Binding-site contacts:
Ligand atom C7 contacts residue TYR23 of chain 20.E at 4.0 Å (hydrophobic).
Ligand atom C4 contacts residue ASN78 of chain 20.E at 4.2 Å.
Ligand atom O5 contacts residue SER80 of chain 20.E at 4.1 Å.
Ligand atom C5 contacts residue SER80 of chain 20.E at 4.0 Å.
Ligand atom C7 contacts residue ASN78 of chain 20.E at 3.9 Å.
Ligand atom O5 contacts residue ALA69 of chain 20.E at 3.5 Å.
Ligand atom C6 contacts residue ASN78 of chain 20.E at 4.5 Å.
Ligand atom C5 contacts residue ASN78 of chain 20.E at 3.5 Å.
Ligand atom C8 contacts residue TYR23 of chain 20.E at 3.3 Å (hydrophobic).
Ligand atom C1 contacts residue SER80 of chain 20.E at 3.8 Å.
Ligand atom N2 contacts residue ASN78 of chain 20.E at 3.2 Å (h-bond).
Ligand atom C6 contacts residue VAL68 of chain 20.E at 3.1 Å (hydrophobic).
Ligand atom C3 contacts residue ASN78 of chain 20.E at 4.0 Å.
Ligand atom C6 contacts residue ALA69 of chain 20.E at 4.1 Å (hydrophobic).
Ligand atom O7 contacts residue TYR23 of chain 20.E at 4.2 Å.
Ligand atom C2 contacts residue ASN78 of chain 20.E at 2.7 Å.
Ligand atom C5 contacts residue ALA69 of chain 20.E at 4.4 Å (hydrophobic).
Ligand atom O7 contacts residue ASN78 of chain 20.E at 4.0 Å.
Ligand atom O6 contacts residue VAL68 of chain 20.E at 3.8 Å.
Ligand atom C5 contacts residue VAL68 of chain 20.E at 4.4 Å (hydrophobic).
Ligand atom C1 contacts residue ASN78 of chain 20.E at 1.4 Å.
Ligand atom C1 contacts residue ALA69 of chain 20.E at 4.3 Å (hydrophobic).
Ligand atom O5 contacts residue ASN78 of chain 20.E at 2.2 Å (h-bond).
Ligand atom O6 contacts residue ALA69 of chain 20.E at 4.0 Å.

Sequence of chain 20.E:
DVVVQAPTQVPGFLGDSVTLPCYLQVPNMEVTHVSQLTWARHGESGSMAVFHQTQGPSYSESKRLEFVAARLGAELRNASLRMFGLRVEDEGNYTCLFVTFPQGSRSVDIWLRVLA

This small molecule binds to this protein.
Small molecule (SMILES): CC(=O)N[C@H]1[C@H](O[C@H]2[C@H](O)[C@@H](NC(C)=O)CO[C@@H]2CO)O[C@H](CO)[C@@H](O[C@@H]2O[C@H](CO)[C@@H](O)[C@H](O)[C@@H]2O)[C@@H]1O